This small molecule binds to this protein.
Small molecule (SMILES): OCCc1ccc(O)c(O)c1

Sequence of chain 2.B:
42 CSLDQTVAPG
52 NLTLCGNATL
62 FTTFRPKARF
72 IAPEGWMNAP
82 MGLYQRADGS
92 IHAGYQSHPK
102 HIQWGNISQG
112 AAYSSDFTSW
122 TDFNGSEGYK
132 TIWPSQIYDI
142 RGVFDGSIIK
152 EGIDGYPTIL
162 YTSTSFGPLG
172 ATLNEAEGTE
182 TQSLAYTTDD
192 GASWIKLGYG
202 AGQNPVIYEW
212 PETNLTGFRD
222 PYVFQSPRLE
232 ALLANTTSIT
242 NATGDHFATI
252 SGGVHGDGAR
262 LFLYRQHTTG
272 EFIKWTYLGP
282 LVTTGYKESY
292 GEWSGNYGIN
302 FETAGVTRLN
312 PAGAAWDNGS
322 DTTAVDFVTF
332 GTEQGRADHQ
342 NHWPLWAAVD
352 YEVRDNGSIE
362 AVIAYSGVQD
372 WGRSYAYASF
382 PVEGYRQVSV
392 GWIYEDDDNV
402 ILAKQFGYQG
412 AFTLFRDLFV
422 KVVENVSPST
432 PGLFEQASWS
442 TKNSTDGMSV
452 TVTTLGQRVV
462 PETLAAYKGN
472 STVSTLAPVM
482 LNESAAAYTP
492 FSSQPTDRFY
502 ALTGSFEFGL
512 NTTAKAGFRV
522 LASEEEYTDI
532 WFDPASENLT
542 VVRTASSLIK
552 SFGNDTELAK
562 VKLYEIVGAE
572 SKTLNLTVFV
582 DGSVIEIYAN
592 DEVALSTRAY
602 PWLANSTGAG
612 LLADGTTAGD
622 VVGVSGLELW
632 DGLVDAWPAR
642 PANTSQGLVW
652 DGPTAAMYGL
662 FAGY

Binding-site contacts:
Ligand atom OAB contacts residue GLN388 of chain 2.B at 3.7 Å.
Ligand atom CAG contacts residue ILE149 of chain 2.B at 3.5 Å (hydrophobic).
Ligand atom CAJ contacts residue PRO382 of chain 2.B at 3.5 Å (hydrophobic).
Ligand atom OAA contacts residue ILE149 of chain 2.B at 3.6 Å.
Ligand atom CAE contacts residue GLN226 of chain 2.B at 3.5 Å.
Ligand atom OAA contacts residue HIS247 of chain 2.B at 3.5 Å (h-bond).
Ligand atom OAC contacts residue PHE225 of chain 2.B at 4.1 Å.
Ligand atom CAK contacts residue GLN226 of chain 2.B at 4.0 Å.
Ligand atom CAK contacts residue PHE225 of chain 2.B at 4.0 Å (hydrophobic).
Ligand atom OAA contacts residue LYS151 of chain 2.B at 2.9 Å (salt-bridge).
Ligand atom CAJ contacts residue PHE225 of chain 2.B at 3.8 Å (hydrophobic).
Ligand atom CAJ contacts residue VAL224 of chain 2.B at 3.4 Å (hydrophobic).
Ligand atom CAI contacts residue VAL224 of chain 2.B at 4.2 Å (hydrophobic).
Ligand atom CAG contacts residue HIS247 of chain 2.B at 4.0 Å.
Ligand atom OAB contacts residue TYR223 of chain 2.B at 3.4 Å (h-bond).
Ligand atom CAF contacts residue PRO382 of chain 2.B at 3.9 Å (hydrophobic).
Ligand atom CAF contacts residue VAL224 of chain 2.B at 3.4 Å (hydrophobic).
Ligand atom OAB contacts residue PHE225 of chain 2.B at 3.6 Å.
Ligand atom CAD contacts residue PRO382 of chain 2.B at 4.0 Å (hydrophobic).
Ligand atom OAC contacts residue PRO382 of chain 2.B at 3.6 Å.
Ligand atom OAA contacts residue ILE150 of chain 2.B at 3.5 Å.
Ligand atom OAC contacts residue VAL224 of chain 2.B at 3.2 Å (h-bond).
Ligand atom CAJ contacts residue TYR223 of chain 2.B at 4.2 Å (hydrophobic).
Ligand atom CAG contacts residue LYS151 of chain 2.B at 4.1 Å.
Ligand atom CAD contacts residue GLN226 of chain 2.B at 3.6 Å.
Ligand atom OAB contacts residue PRO382 of chain 2.B at 4.0 Å.
Ligand atom CAK contacts residue PRO382 of chain 2.B at 4.0 Å (hydrophobic).
Ligand atom OAA contacts residue EDO1 of chain 2.WC at 4.0 Å.
Ligand atom CAH contacts residue GLN226 of chain 2.B at 4.2 Å.
Ligand atom OAB contacts residue VAL307 of chain 2.B at 4.2 Å.
Ligand atom CAI contacts residue PHE225 of chain 2.B at 3.5 Å (hydrophobic).
Ligand atom CAF contacts residue PHE225 of chain 2.B at 3.9 Å (hydrophobic).
Ligand atom CAE contacts residue PRO382 of chain 2.B at 4.0 Å (hydrophobic).
Ligand atom CAD contacts residue PHE225 of chain 2.B at 3.9 Å (hydrophobic).
Ligand atom CAI contacts residue PRO382 of chain 2.B at 3.7 Å (hydrophobic).
Ligand atom CAD contacts residue TRP317 of chain 2.B at 3.4 Å (hydrophobic).
Ligand atom CAE contacts residue TRP317 of chain 2.B at 3.7 Å (hydrophobic).
Ligand atom CAE contacts residue PHE225 of chain 2.B at 4.1 Å (hydrophobic).
Ligand atom CAH contacts residue EDO1 of chain 2.WC at 4.0 Å.
Ligand atom OAC contacts residue TYR223 of chain 2.B at 3.1 Å (h-bond).